Binding-site contacts:
Ligand atom C3 contacts residue TYR218 of chain 1.B at 4.3 Å (hydrophobic).
Ligand atom O11 contacts residue GLY317 of chain 1.B at 3.2 Å (h-bond).
Ligand atom C8 contacts residue SER209 of chain 1.B at 3.7 Å.
Ligand atom O11 contacts residue THR316 of chain 1.B at 4.2 Å.
Ligand atom C7 contacts residue TYR218 of chain 1.B at 3.7 Å (hydrophobic).
Ligand atom C7 contacts residue GLN117 of chain 1.B at 4.4 Å.
Ligand atom O11 contacts residue SER209 of chain 1.B at 4.1 Å.
Ligand atom C2 contacts residue GLN117 of chain 1.B at 4.3 Å.
Ligand atom N1 contacts residue TYR218 of chain 1.B at 3.7 Å.
Ligand atom O10 contacts residue VAL208 of chain 1.B at 4.0 Å.
Ligand atom C6 contacts residue SER209 of chain 1.B at 4.0 Å.
Ligand atom O11 contacts residue HIS207 of chain 1.B at 4.5 Å.
Ligand atom C5 contacts residue VAL208 of chain 1.B at 3.8 Å (hydrophobic).
Ligand atom C4 contacts residue VAL208 of chain 1.B at 4.1 Å (hydrophobic).
Ligand atom C8 contacts residue GLY317 of chain 1.B at 4.2 Å.
Ligand atom C4 contacts residue GLY317 of chain 1.B at 3.7 Å.
Ligand atom C3 contacts residue THR316 of chain 1.B at 4.1 Å.
Ligand atom N1 contacts residue ASN149 of chain 1.B at 3.6 Å (h-bond).
Ligand atom N1 contacts residue GLN117 of chain 1.B at 3.4 Å (h-bond).
Ligand atom O11 contacts residue VAL208 of chain 1.B at 3.6 Å.
Ligand atom C4 contacts residue THR316 of chain 1.B at 3.7 Å.
Ligand atom C5 contacts residue GLY317 of chain 1.B at 4.5 Å.
Ligand atom C2 contacts residue TYR218 of chain 1.B at 4.0 Å (hydrophobic).
Ligand atom C6 contacts residue TYR218 of chain 1.B at 4.2 Å (hydrophobic).
Ligand atom O9 contacts residue GLN117 of chain 1.B at 3.6 Å (h-bond).
Ligand atom C8 contacts residue VAL208 of chain 1.B at 3.8 Å (hydrophobic).
Ligand atom O10 contacts residue SER209 of chain 1.B at 2.6 Å (h-bond).
Ligand atom C3 contacts residue ALA315 of chain 1.B at 4.3 Å (hydrophobic).
Ligand atom C5 contacts residue SER209 of chain 1.B at 4.4 Å.
Ligand atom C6 contacts residue VAL208 of chain 1.B at 4.4 Å (hydrophobic).
Ligand atom O9 contacts residue TYR218 of chain 1.B at 3.2 Å (h-bond).

The protein below binds the small molecule below.
Small molecule (SMILES): Nc1ccc(C(=O)O)cc1O

Sequence of chain 1.B:
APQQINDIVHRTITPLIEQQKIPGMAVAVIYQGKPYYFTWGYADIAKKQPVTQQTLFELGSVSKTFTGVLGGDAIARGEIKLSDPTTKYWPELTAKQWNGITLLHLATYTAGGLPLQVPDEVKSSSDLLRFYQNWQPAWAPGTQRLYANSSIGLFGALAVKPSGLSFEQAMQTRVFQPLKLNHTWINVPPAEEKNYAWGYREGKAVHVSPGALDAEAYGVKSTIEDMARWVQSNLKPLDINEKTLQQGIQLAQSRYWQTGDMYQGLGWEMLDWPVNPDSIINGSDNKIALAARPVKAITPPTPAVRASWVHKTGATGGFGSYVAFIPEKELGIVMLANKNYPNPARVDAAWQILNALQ